Sequence of chain 5.A:
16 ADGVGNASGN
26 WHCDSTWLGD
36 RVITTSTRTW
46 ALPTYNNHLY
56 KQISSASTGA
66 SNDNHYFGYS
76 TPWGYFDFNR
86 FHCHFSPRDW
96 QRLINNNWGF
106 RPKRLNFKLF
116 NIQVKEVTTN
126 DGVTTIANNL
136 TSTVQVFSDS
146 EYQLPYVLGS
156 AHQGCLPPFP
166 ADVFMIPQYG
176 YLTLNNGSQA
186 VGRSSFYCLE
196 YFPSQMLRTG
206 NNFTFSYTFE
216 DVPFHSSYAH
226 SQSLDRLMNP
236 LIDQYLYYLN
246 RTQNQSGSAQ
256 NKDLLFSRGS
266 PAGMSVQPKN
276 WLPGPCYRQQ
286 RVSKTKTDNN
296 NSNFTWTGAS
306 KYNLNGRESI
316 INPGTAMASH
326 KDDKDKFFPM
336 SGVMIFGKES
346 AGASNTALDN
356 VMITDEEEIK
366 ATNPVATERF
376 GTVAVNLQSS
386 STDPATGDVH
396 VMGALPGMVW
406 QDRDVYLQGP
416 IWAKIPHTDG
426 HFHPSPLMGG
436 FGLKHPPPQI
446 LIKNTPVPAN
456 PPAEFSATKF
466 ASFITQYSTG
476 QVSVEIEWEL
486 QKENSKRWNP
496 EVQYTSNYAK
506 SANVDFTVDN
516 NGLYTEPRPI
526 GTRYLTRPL

Binding-site contacts:
Ligand atom N9 contacts residue PRO218 of chain 5.A at 4.2 Å.
Ligand atom C3' contacts residue GLU215 of chain 5.A at 3.3 Å.
Ligand atom C2' contacts residue GLY437 of chain 5.A at 2.8 Å.
Ligand atom C6 contacts residue HIS428 of chain 5.A at 4.2 Å.
Ligand atom N9 contacts residue PRO429 of chain 5.A at 4.3 Å.
Ligand atom C1' contacts residue GLY437 of chain 5.A at 3.3 Å.
Ligand atom N7 contacts residue VAL217 of chain 5.A at 3.7 Å.
Ligand atom O3' contacts residue GLU215 of chain 5.A at 3.5 Å (salt-bridge).
Ligand atom N7 contacts residue GLY437 of chain 5.A at 3.5 Å (h-bond).
Ligand atom O1P contacts residue LYS439 of chain 5.A at 2.6 Å.
Ligand atom N7 contacts residue PRO429 of chain 5.A at 4.3 Å.
Ligand atom C2' contacts residue ASP216 of chain 5.A at 4.3 Å.
Ligand atom O1P contacts residue HIS426 of chain 5.A at 2.7 Å (h-bond).
Ligand atom C4 contacts residue PRO218 of chain 5.A at 4.1 Å (hydrophobic).
Ligand atom C2 contacts residue HIS428 of chain 5.A at 3.8 Å.
Ligand atom N9 contacts residue GLY437 of chain 5.A at 3.3 Å (h-bond).
Ligand atom P contacts residue LYS439 of chain 5.A at 3.3 Å.
Ligand atom C2' contacts residue GLU215 of chain 5.A at 3.6 Å.
Ligand atom C6 contacts residue SER430 of chain 5.A at 4.2 Å.
Ligand atom C8 contacts residue GLY437 of chain 5.A at 2.8 Å.
Ligand atom C5 contacts residue PRO218 of chain 5.A at 4.0 Å (hydrophobic).
Ligand atom N6 contacts residue SER430 of chain 5.A at 3.7 Å.
Ligand atom N7 contacts residue PRO218 of chain 5.A at 4.0 Å.
Ligand atom N9 contacts residue VAL217 of chain 5.A at 4.4 Å.
Ligand atom N1 contacts residue HIS428 of chain 5.A at 3.3 Å.
Ligand atom P contacts residue HIS426 of chain 5.A at 3.9 Å.
Ligand atom C6 contacts residue PRO218 of chain 5.A at 4.2 Å (hydrophobic).
Ligand atom C8 contacts residue PRO429 of chain 5.A at 4.3 Å (hydrophobic).
Ligand atom O3' contacts residue GLY437 of chain 5.A at 3.9 Å.
Ligand atom N6 contacts residue HIS428 of chain 5.A at 4.0 Å.
Ligand atom N3 contacts residue PRO429 of chain 5.A at 4.4 Å.
Ligand atom O3' contacts residue LYS439 of chain 5.A at 3.5 Å.
Ligand atom C8 contacts residue VAL217 of chain 5.A at 3.5 Å (hydrophobic).
Ligand atom O3P contacts residue LYS439 of chain 5.A at 2.9 Å.
Ligand atom C8 contacts residue PRO218 of chain 5.A at 4.2 Å (hydrophobic).
Ligand atom C3' contacts residue GLY437 of chain 5.A at 3.9 Å.
Ligand atom O3' contacts residue ILE420 of chain 5.A at 4.2 Å.
Ligand atom O2P contacts residue HIS426 of chain 5.A at 3.6 Å.
Ligand atom N6 contacts residue ASP407 of chain 5.A at 3.6 Å (salt-bridge).
Ligand atom O5' contacts residue LYS439 of chain 5.A at 3.8 Å.

This small molecule binds to this protein.
Small molecule (SMILES): Nc1ncnc2c1ncn2[C@@H]1C[C@@H](O)[C@@H](COP(=O)(O)O)O1